Binding-site contacts:
Ligand atom C2 contacts residue ASN21 of chain 18.E at 2.5 Å.
Ligand atom O5 contacts residue ASN21 of chain 18.E at 2.5 Å (h-bond).
Ligand atom O6 contacts residue ASN21 of chain 18.E at 4.3 Å.
Ligand atom C1 contacts residue ASN21 of chain 18.E at 1.4 Å.
Ligand atom O7 contacts residue ASN21 of chain 18.E at 4.0 Å.
Ligand atom N2 contacts residue ASN21 of chain 18.E at 3.3 Å (h-bond).
Ligand atom C6 contacts residue ASN21 of chain 18.E at 3.3 Å.
Ligand atom C4 contacts residue ASN21 of chain 18.E at 3.8 Å.
Ligand atom C5 contacts residue ASN21 of chain 18.E at 3.3 Å.
Ligand atom C3 contacts residue ASN21 of chain 18.E at 3.7 Å.
Ligand atom C7 contacts residue ASN21 of chain 18.E at 4.0 Å.

Sequence of chain 18.E:
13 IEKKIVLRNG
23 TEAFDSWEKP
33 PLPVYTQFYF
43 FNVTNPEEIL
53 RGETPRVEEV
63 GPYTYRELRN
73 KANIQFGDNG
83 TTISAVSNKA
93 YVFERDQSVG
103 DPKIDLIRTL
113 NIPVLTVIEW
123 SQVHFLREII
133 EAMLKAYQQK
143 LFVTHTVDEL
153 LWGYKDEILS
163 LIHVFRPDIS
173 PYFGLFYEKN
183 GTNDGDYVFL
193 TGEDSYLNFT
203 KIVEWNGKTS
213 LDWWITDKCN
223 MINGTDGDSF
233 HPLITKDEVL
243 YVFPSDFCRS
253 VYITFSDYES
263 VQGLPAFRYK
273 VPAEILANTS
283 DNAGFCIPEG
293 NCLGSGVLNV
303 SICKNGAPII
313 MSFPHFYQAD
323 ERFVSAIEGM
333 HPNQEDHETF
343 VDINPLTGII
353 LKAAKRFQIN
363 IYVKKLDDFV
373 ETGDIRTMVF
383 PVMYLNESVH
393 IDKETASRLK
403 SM

This protein binds this small molecule.
Small molecule (SMILES): CC(=O)N[C@@H]1[C@@H](O)[C@H](O)[C@@H](CO)O[C@H]1O